Binding-site contacts:
Ligand atom C12 contacts residue GLN182 of chain 1.B at 3.7 Å.
Ligand atom C03 contacts residue HEM1 of chain 1.G at 3.6 Å.
Ligand atom N11 contacts residue TYR266 of chain 1.B at 2.8 Å (h-bond).
Ligand atom N01 contacts residue GLU296 of chain 1.B at 2.6 Å (salt-bridge).
Ligand atom C02 contacts residue HEM1 of chain 1.G at 3.8 Å.
Ligand atom C07 contacts residue PHE288 of chain 1.B at 3.7 Å (hydrophobic).
Ligand atom C02 contacts residue PRO269 of chain 1.B at 3.9 Å (hydrophobic).
Ligand atom C18 contacts residue GLN182 of chain 1.B at 3.2 Å.
Ligand atom N11 contacts residue GLN182 of chain 1.B at 3.6 Å.
Ligand atom C12 contacts residue TYR266 of chain 1.B at 3.8 Å (hydrophobic).
Ligand atom N20 contacts residue HEM1 of chain 1.G at 3.8 Å.
Ligand atom N11 contacts residue TYR292 of chain 1.B at 3.5 Å (h-bond).
Ligand atom C07 contacts residue HEM1 of chain 1.G at 3.6 Å.
Ligand atom C09 contacts residue PRO269 of chain 1.B at 3.7 Å (hydrophobic).
Ligand atom C05 contacts residue VAL271 of chain 1.B at 3.6 Å (hydrophobic).
Ligand atom C06 contacts residue GLU296 of chain 1.B at 3.5 Å.
Ligand atom C16 contacts residue TYR266 of chain 1.B at 3.4 Å (hydrophobic).
Ligand atom C08 contacts residue GLU296 of chain 1.B at 3.5 Å.
Ligand atom C17 contacts residue ARG307 of chain 1.B at 3.4 Å.
Ligand atom N01 contacts residue PRO269 of chain 1.B at 3.7 Å.
Ligand atom C07 contacts residue GLY290 of chain 1.B at 3.9 Å.
Ligand atom C15 contacts residue GLN182 of chain 1.B at 3.7 Å.
Ligand atom C16 contacts residue GLN182 of chain 1.B at 3.7 Å.
Ligand atom C17 contacts residue ARG185 of chain 1.B at 3.9 Å.
Ligand atom N17 contacts residue GLN182 of chain 1.B at 3.7 Å.
Ligand atom C13 contacts residue GLN182 of chain 1.B at 3.9 Å.
Ligand atom N02 contacts residue TYR292 of chain 1.B at 3.8 Å.
Ligand atom C17 contacts residue ASP301 of chain 1.B at 3.7 Å.
Ligand atom N11 contacts residue ARG185 of chain 1.B at 3.8 Å.
Ligand atom C07 contacts residue PRO269 of chain 1.B at 3.9 Å (hydrophobic).
Ligand atom N02 contacts residue GLU296 of chain 1.B at 2.8 Å (salt-bridge).
Ligand atom C02 contacts residue GLU296 of chain 1.B at 3.5 Å.
Ligand atom C12 contacts residue TYR292 of chain 1.B at 3.3 Å (hydrophobic).
Ligand atom C04 contacts residue PRO269 of chain 1.B at 4.0 Å (hydrophobic).
Ligand atom N02 contacts residue HEM1 of chain 1.G at 3.5 Å.
Ligand atom C03 contacts residue PRO269 of chain 1.B at 4.0 Å (hydrophobic).
Ligand atom N02 contacts residue TRP291 of chain 1.B at 2.8 Å (h-bond).
Ligand atom C19 contacts residue HEM1 of chain 1.G at 3.5 Å.
Ligand atom C02 contacts residue TRP291 of chain 1.B at 3.9 Å (hydrophobic).
Ligand atom C16 contacts residue ARG185 of chain 1.B at 3.7 Å.

Sequence of chain 1.B:
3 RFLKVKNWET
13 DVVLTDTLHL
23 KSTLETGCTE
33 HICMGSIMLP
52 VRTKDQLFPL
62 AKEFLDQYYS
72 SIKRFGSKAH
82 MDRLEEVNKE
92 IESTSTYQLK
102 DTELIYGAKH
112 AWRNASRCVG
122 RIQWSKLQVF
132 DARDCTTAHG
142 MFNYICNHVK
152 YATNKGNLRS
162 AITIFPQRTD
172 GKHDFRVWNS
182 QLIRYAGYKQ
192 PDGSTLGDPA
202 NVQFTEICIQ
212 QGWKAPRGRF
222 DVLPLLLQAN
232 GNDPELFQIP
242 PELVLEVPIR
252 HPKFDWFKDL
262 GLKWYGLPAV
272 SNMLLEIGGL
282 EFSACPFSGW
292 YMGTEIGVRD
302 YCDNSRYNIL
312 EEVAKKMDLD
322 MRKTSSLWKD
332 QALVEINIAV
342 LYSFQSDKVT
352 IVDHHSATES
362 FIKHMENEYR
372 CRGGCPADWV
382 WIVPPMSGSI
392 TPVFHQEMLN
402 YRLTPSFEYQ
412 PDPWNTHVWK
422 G

This small molecule binds to this protein.
Small molecule (SMILES): CNCCN(C)c1cncc(CCc2cc(C)cc(N)n2)c1